Binding-site contacts:
Ligand atom C13 contacts residue SER90 of chain 1.A at 4.4 Å.
Ligand atom O04 contacts residue LEU52 of chain 1.A at 4.3 Å.
Ligand atom C01 contacts residue ARG141 of chain 1.A at 4.2 Å.
Ligand atom C01 contacts residue VAL136 of chain 1.A at 3.8 Å (hydrophobic).
Ligand atom C03 contacts residue SER50 of chain 1.A at 3.4 Å.
Ligand atom O07 contacts residue SER90 of chain 1.A at 3.4 Å.
Ligand atom O07 contacts residue PRO91 of chain 1.A at 3.8 Å.
Ligand atom O07 contacts residue ILE86 of chain 1.A at 3.7 Å.
Ligand atom C01 contacts residue VAL134 of chain 1.A at 4.3 Å (hydrophobic).
Ligand atom C05 contacts residue LEU52 of chain 1.A at 4.3 Å (hydrophobic).
Ligand atom C09 contacts residue ILE86 of chain 1.A at 3.8 Å (hydrophobic).
Ligand atom C12 contacts residue ILE86 of chain 1.A at 4.2 Å (hydrophobic).
Ligand atom O07 contacts residue SER50 of chain 1.A at 2.4 Å (h-bond).
Ligand atom O04 contacts residue SER50 of chain 1.A at 4.4 Å.
Ligand atom O04 contacts residue ILE86 of chain 1.A at 4.4 Å.
Ligand atom C06 contacts residue SER50 of chain 1.A at 3.3 Å.
Ligand atom N08 contacts residue ILE86 of chain 1.A at 4.3 Å.
Ligand atom C02 contacts residue SER50 of chain 1.A at 3.2 Å.
Ligand atom C01 contacts residue SER50 of chain 1.A at 4.2 Å.
Ligand atom C06 contacts residue ILE86 of chain 1.A at 4.0 Å (hydrophobic).
Ligand atom C17 contacts residue ILE86 of chain 1.A at 3.8 Å (hydrophobic).
Ligand atom C02 contacts residue VAL136 of chain 1.A at 3.5 Å (hydrophobic).
Ligand atom C13 contacts residue PRO91 of chain 1.A at 4.3 Å (hydrophobic).
Ligand atom C10 contacts residue ILE86 of chain 1.A at 4.4 Å (hydrophobic).

Sequence of chain 1.A:
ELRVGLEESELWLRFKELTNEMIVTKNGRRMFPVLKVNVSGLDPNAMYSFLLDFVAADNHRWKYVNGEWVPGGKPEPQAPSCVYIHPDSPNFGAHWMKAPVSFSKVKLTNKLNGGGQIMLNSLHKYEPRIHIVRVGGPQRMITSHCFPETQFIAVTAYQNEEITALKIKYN

This protein binds this small molecule.
Small molecule (SMILES): O=C(c1ccco1)N1CCN(C(=O)C2CC2)CC1